This protein binds this small molecule.
Small molecule (SMILES): CCOC(=O)n1ccc2ccc(C(=O)Nc3cc(C(=O)NC4CC4)ccc3C)cc21

Sequence of chain 1.C:
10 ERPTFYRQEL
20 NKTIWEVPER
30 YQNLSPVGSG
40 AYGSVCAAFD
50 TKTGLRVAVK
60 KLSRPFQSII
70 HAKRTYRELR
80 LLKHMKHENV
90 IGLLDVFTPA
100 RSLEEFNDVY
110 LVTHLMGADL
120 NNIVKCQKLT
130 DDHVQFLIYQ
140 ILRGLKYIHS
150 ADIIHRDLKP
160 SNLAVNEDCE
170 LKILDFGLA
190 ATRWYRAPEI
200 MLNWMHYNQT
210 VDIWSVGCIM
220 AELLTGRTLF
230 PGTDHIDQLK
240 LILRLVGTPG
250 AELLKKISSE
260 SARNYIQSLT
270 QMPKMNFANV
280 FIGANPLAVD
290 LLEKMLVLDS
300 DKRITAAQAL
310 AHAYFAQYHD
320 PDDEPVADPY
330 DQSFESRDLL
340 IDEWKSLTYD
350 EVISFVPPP

Binding-site contacts:
Ligand atom N14 contacts residue THR112 of chain 1.C at 3.3 Å (h-bond).
Ligand atom C5 contacts residue LEU81 of chain 1.C at 3.7 Å (hydrophobic).
Ligand atom C5 contacts residue LYS59 of chain 1.C at 3.7 Å.
Ligand atom C12 contacts residue PHE175 of chain 1.C at 3.5 Å (hydrophobic).
Ligand atom C2 contacts residue THR112 of chain 1.C at 3.6 Å.
Ligand atom O17 contacts residue VAL44 of chain 1.C at 3.8 Å.
Ligand atom C31 contacts residue SER38 of chain 1.C at 3.4 Å.
Ligand atom C11 contacts residue PHE175 of chain 1.C at 3.8 Å (hydrophobic).
Ligand atom C11 contacts residue ASP174 of chain 1.C at 3.6 Å.
Ligand atom C31 contacts residue GLY39 of chain 1.C at 3.7 Å.
Ligand atom O9 contacts residue ILE90 of chain 1.C at 3.3 Å.
Ligand atom C8 contacts residue ASP174 of chain 1.C at 3.4 Å.
Ligand atom C21 contacts residue ALA57 of chain 1.C at 3.7 Å (hydrophobic).
Ligand atom C6 contacts residue LYS59 of chain 1.C at 3.8 Å.
Ligand atom C21 contacts residue LEU173 of chain 1.C at 3.8 Å (hydrophobic).
Ligand atom C11 contacts residue GLU77 of chain 1.C at 3.8 Å.
Ligand atom O29 contacts residue VAL36 of chain 1.C at 3.7 Å.
Ligand atom C1 contacts residue THR112 of chain 1.C at 3.6 Å.
Ligand atom C21 contacts residue HIS113 of chain 1.C at 3.8 Å.
Ligand atom O9 contacts residue LEU173 of chain 1.C at 3.5 Å.
Ligand atom O28 contacts residue ASP118 of chain 1.C at 3.5 Å (salt-bridge).
Ligand atom C12 contacts residue GLU77 of chain 1.C at 3.8 Å.
Ligand atom N10 contacts residue ASP174 of chain 1.C at 3.8 Å.
Ligand atom C22 contacts residue LEU114 of chain 1.C at 3.5 Å (hydrophobic).
Ligand atom C7 contacts residue THR112 of chain 1.C at 3.5 Å.
Ligand atom C6 contacts residue THR112 of chain 1.C at 3.8 Å.
Ligand atom O9 contacts residue ASP174 of chain 1.C at 2.7 Å (salt-bridge).
Ligand atom N10 contacts residue GLU77 of chain 1.C at 3.0 Å (salt-bridge).
Ligand atom C13 contacts residue PHE175 of chain 1.C at 3.5 Å (hydrophobic).
Ligand atom C26 contacts residue LEU114 of chain 1.C at 3.2 Å (hydrophobic).
Ligand atom C4 contacts residue GLU77 of chain 1.C at 3.8 Å.
Ligand atom C18 contacts residue ALA57 of chain 1.C at 3.8 Å (hydrophobic).
Ligand atom C20 contacts residue LEU114 of chain 1.C at 3.4 Å (hydrophobic).
Ligand atom C7 contacts residue ALA57 of chain 1.C at 3.5 Å (hydrophobic).
Ligand atom C7 contacts residue LEU110 of chain 1.C at 3.6 Å (hydrophobic).
Ligand atom C5 contacts residue GLU77 of chain 1.C at 3.2 Å.
Ligand atom C30 contacts residue VAL36 of chain 1.C at 3.3 Å (hydrophobic).
Ligand atom C18 contacts residue LEU173 of chain 1.C at 3.7 Å (hydrophobic).
Ligand atom C7 contacts residue LYS59 of chain 1.C at 3.7 Å.
Ligand atom C20 contacts residue HIS113 of chain 1.C at 3.8 Å.